Binding-site contacts:
Ligand atom CS contacts residue LEU198 of chain 1.B at 3.8 Å (hydrophobic).
Ligand atom CA contacts residue LEU321 of chain 1.B at 4.0 Å (hydrophobic).
Ligand atom CAQ contacts residue TYR179 of chain 1.B at 3.9 Å (hydrophobic).
Ligand atom CA contacts residue HIS314 of chain 1.B at 3.4 Å.
Ligand atom CG2 contacts residue GLY316 of chain 1.B at 4.3 Å.
Ligand atom N contacts residue ARG315 of chain 1.B at 4.2 Å.
Ligand atom CG contacts residue LEU201 of chain 1.B at 3.9 Å (hydrophobic).
Ligand atom CB contacts residue GLY316 of chain 1.B at 3.4 Å.
Ligand atom CG2 contacts residue THR313 of chain 1.B at 3.6 Å.
Ligand atom C contacts residue GLY316 of chain 1.B at 3.6 Å.
Ligand atom C1 contacts residue LEU289 of chain 1.B at 3.9 Å (hydrophobic).
Ligand atom C contacts residue HIS314 of chain 1.B at 3.6 Å.
Ligand atom O contacts residue PRO288 of chain 1.B at 3.6 Å.
Ligand atom N contacts residue HIS314 of chain 1.B at 3.6 Å (h-bond).
Ligand atom CAB contacts residue HIS176 of chain 1.B at 4.1 Å.
Ligand atom CB contacts residue ARG315 of chain 1.B at 3.9 Å.
Ligand atom CS contacts residue PRO288 of chain 1.B at 3.5 Å (hydrophobic).
Ligand atom S contacts residue MET267 of chain 1.B at 3.9 Å.
Ligand atom CB contacts residue HIS314 of chain 1.B at 4.1 Å.
Ligand atom O contacts residue HIS314 of chain 1.B at 3.4 Å (h-bond).
Ligand atom CG1 contacts residue MET270 of chain 1.B at 4.4 Å (hydrophobic).
Ligand atom CAP contacts residue CYS177 of chain 1.B at 4.3 Å (hydrophobic).
Ligand atom CAO contacts residue GLY316 of chain 1.B at 3.7 Å.
Ligand atom C contacts residue HIS314 of chain 1.B at 4.4 Å.
Ligand atom CAP contacts residue THR318 of chain 1.B at 4.3 Å.
Ligand atom CAO contacts residue LEU321 of chain 1.B at 4.0 Å (hydrophobic).
Ligand atom CB contacts residue GLY316 of chain 1.B at 3.7 Å.
Ligand atom CG2 contacts residue ARG315 of chain 1.B at 3.7 Å.
Ligand atom CA contacts residue GLY316 of chain 1.B at 3.8 Å.
Ligand atom SAY contacts residue CYS177 of chain 1.B at 4.0 Å.
Ligand atom CB contacts residue LEU321 of chain 1.B at 3.9 Å (hydrophobic).
Ligand atom CG2 contacts residue HIS314 of chain 1.B at 3.7 Å.
Ligand atom C contacts residue ARG315 of chain 1.B at 3.9 Å.
Ligand atom SAY contacts residue HIS176 of chain 1.B at 4.3 Å.
Ligand atom O contacts residue ARG315 of chain 1.B at 2.8 Å (salt-bridge).
Ligand atom CG1 contacts residue LEU289 of chain 1.B at 3.8 Å (hydrophobic).
Ligand atom N contacts residue GLY316 of chain 1.B at 2.9 Å (h-bond).
Ligand atom CA contacts residue GLY316 of chain 1.B at 4.1 Å.
Ligand atom CAQ contacts residue CYS177 of chain 1.B at 3.6 Å (hydrophobic).
Ligand atom C1 contacts residue PRO288 of chain 1.B at 4.4 Å (hydrophobic).

Sequence of chain 1.B:
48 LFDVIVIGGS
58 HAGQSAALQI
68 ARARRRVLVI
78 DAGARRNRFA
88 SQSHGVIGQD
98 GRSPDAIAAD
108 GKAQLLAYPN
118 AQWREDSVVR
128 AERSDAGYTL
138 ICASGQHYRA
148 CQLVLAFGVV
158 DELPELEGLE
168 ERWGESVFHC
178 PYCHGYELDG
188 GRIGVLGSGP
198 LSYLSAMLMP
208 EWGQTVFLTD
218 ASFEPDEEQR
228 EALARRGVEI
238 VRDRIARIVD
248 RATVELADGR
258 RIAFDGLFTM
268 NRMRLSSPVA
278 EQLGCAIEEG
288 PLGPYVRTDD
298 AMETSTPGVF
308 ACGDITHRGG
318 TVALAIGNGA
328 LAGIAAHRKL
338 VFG

This protein binds this small molecule.
Small molecule (SMILES): C/C=C1\NC(=O)[C@@H](CSC)NC(=O)[C@@H](C(C)C)NC(=O)C[C@@H](/C=C/CCSC)OC(=O)[C@H](C(C)C)NC1=O